Sequence of chain 5.A:
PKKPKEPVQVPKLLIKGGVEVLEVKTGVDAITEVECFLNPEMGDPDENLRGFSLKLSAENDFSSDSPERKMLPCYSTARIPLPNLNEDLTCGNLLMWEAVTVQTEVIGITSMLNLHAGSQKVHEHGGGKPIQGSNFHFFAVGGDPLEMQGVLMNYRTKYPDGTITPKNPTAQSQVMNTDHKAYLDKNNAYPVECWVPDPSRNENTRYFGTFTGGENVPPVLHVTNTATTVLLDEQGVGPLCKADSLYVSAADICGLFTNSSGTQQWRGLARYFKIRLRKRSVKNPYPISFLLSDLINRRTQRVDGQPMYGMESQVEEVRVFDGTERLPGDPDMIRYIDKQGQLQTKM

Binding-site contacts:
Ligand atom O8 contacts residue LYS68 of chain 5.A at 3.9 Å.
Ligand atom O10 contacts residue LEU62 of chain 5.A at 3.6 Å.
Ligand atom C11 contacts residue PHE270 of chain 5.A at 3.8 Å (hydrophobic).
Ligand atom C9 contacts residue LYS68 of chain 5.A at 3.8 Å.
Ligand atom C10 contacts residue PHE75 of chain 5.B at 3.9 Å (hydrophobic).
Ligand atom O9 contacts residue LEU67 of chain 5.A at 3.2 Å.
Ligand atom O10 contacts residue PHE75 of chain 5.B at 3.5 Å.
Ligand atom N5 contacts residue GLN278 of chain 5.A at 3.7 Å.
Ligand atom O9 contacts residue LYS68 of chain 5.A at 2.8 Å (salt-bridge).
Ligand atom C10 contacts residue GLN278 of chain 5.A at 4.0 Å.
Ligand atom C1 contacts residue SER274 of chain 5.A at 3.4 Å.
Ligand atom C4 contacts residue ASN272 of chain 5.A at 4.0 Å.
Ligand atom C11 contacts residue HIS138 of chain 5.E at 3.4 Å.
Ligand atom O8 contacts residue GLN278 of chain 5.A at 3.5 Å (h-bond).
Ligand atom C9 contacts residue LEU67 of chain 5.A at 3.9 Å (hydrophobic).
Ligand atom O1B contacts residue LYS68 of chain 5.A at 3.7 Å.
Ligand atom O1B contacts residue THR276 of chain 5.A at 2.8 Å (h-bond).
Ligand atom C1 contacts residue LYS68 of chain 5.A at 3.8 Å.
Ligand atom C11 contacts residue THR276 of chain 5.A at 3.7 Å.
Ligand atom C11 contacts residue ASN272 of chain 5.A at 3.4 Å.
Ligand atom O1A contacts residue SER274 of chain 5.A at 2.3 Å (h-bond).
Ligand atom C10 contacts residue ASN272 of chain 5.A at 3.7 Å.
Ligand atom C8 contacts residue GLN278 of chain 5.A at 3.7 Å.
Ligand atom O1B contacts residue ASN272 of chain 5.A at 3.7 Å.
Ligand atom C5 contacts residue ASN272 of chain 5.A at 3.9 Å.
Ligand atom O8 contacts residue THR276 of chain 5.A at 3.2 Å.
Ligand atom C11 contacts residue PHE65 of chain 5.A at 3.7 Å (hydrophobic).
Ligand atom C11 contacts residue PHE75 of chain 5.B at 3.5 Å (hydrophobic).
Ligand atom C11 contacts residue LEU62 of chain 5.A at 4.0 Å (hydrophobic).
Ligand atom C10 contacts residue LEU62 of chain 5.A at 3.9 Å (hydrophobic).
Ligand atom C11 contacts residue GLN278 of chain 5.A at 3.4 Å.
Ligand atom O8 contacts residue ASN272 of chain 5.A at 3.5 Å (h-bond).
Ligand atom C7 contacts residue GLN278 of chain 5.A at 3.8 Å.
Ligand atom N5 contacts residue ASN272 of chain 5.A at 3.1 Å (h-bond).
Ligand atom O1B contacts residue SER274 of chain 5.A at 3.9 Å.
Ligand atom O1A contacts residue THR276 of chain 5.A at 3.4 Å (h-bond).
Ligand atom O1A contacts residue LYS68 of chain 5.A at 3.2 Å (salt-bridge).
Ligand atom C9 contacts residue GLN278 of chain 5.A at 3.2 Å.
Ligand atom C6 contacts residue ASN272 of chain 5.A at 3.5 Å.
Ligand atom C1 contacts residue THR276 of chain 5.A at 3.5 Å.

This small molecule binds to this protein.
Small molecule (SMILES): CC(=O)N[C@H]1[C@H]([C@H](O)[C@H](O)CO)O[C@@](O[C@H](CO)[C@@H](O)[C@@H]2O[C@@H](C(=O)O)C[C@H](O)[C@H]2NC(C)=O)(C(=O)O)C[C@@H]1O

Sequence of chain 5.E:
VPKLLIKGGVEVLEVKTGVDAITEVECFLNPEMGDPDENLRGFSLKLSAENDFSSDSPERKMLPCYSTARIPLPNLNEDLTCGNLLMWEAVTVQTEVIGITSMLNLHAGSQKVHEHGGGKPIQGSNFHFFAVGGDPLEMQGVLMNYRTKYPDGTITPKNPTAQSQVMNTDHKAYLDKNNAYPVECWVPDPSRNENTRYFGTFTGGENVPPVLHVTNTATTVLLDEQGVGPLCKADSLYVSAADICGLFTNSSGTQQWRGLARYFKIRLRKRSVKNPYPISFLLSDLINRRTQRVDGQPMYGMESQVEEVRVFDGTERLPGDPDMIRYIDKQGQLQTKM

Sequence of chain 5.B:
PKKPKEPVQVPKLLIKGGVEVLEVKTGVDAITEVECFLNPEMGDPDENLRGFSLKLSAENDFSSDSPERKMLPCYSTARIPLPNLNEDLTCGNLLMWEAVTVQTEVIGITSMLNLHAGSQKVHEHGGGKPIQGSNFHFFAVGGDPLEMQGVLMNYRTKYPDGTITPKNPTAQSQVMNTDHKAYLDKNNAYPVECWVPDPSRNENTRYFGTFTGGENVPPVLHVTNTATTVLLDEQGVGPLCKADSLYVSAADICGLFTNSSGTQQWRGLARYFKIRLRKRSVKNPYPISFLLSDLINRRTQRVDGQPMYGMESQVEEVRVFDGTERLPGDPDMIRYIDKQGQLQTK